Sequence of chain 1.A:
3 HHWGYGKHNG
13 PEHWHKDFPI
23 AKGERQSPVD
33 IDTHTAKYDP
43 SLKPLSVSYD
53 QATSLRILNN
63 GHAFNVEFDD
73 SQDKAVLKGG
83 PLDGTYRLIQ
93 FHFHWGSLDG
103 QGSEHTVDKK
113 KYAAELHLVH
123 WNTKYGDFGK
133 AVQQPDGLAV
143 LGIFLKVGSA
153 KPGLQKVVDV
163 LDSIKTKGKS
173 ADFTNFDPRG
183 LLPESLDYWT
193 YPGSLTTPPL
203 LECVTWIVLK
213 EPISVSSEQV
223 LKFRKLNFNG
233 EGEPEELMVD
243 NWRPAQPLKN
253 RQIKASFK

Binding-site contacts:
Ligand atom N1 contacts residue ZN1 of chain 1.B at 2.1 Å.
Ligand atom O4 contacts residue THR199 of chain 1.A at 3.6 Å.
Ligand atom O3 contacts residue GLN92 of chain 1.A at 3.3 Å (h-bond).
Ligand atom S2 contacts residue ZN1 of chain 1.B at 3.1 Å.
Ligand atom O6 contacts residue VAL134 of chain 1.A at 3.9 Å.
Ligand atom S1 contacts residue LEU197 of chain 1.A at 3.9 Å.
Ligand atom O10 contacts residue VAL121 of chain 1.A at 3.9 Å.
Ligand atom O2 contacts residue HIS64 of chain 1.A at 3.8 Å.
Ligand atom N1 contacts residue HIS94 of chain 1.A at 3.5 Å (h-bond).
Ligand atom O7 contacts residue PRO201 of chain 1.A at 3.3 Å.
Ligand atom O10 contacts residue TRP208 of chain 1.A at 3.9 Å.
Ligand atom O9 contacts residue THR198 of chain 1.A at 2.9 Å (h-bond).
Ligand atom C8 contacts residue ASN62 of chain 1.A at 3.4 Å.
Ligand atom O4 contacts residue LEU197 of chain 1.A at 3.8 Å.
Ligand atom O1 contacts residue GLN92 of chain 1.A at 3.1 Å (h-bond).
Ligand atom C9 contacts residue HIS94 of chain 1.A at 3.4 Å.
Ligand atom O5 contacts residue PHE130 of chain 1.A at 3.8 Å.
Ligand atom O10 contacts residue VAL142 of chain 1.A at 3.9 Å.
Ligand atom N1 contacts residue HIS96 of chain 1.A at 3.3 Å (h-bond).
Ligand atom S2 contacts residue THR198 of chain 1.A at 3.8 Å.
Ligand atom O8 contacts residue HIS94 of chain 1.A at 3.4 Å.
Ligand atom C3 contacts residue THR199 of chain 1.A at 3.2 Å.
Ligand atom C4 contacts residue THR199 of chain 1.A at 3.5 Å.
Ligand atom O10 contacts residue ZN1 of chain 1.B at 3.1 Å.
Ligand atom C1 contacts residue HIS94 of chain 1.A at 3.9 Å.
Ligand atom C2 contacts residue GLN92 of chain 1.A at 3.7 Å.
Ligand atom N1 contacts residue THR198 of chain 1.A at 2.5 Å (h-bond).
Ligand atom S2 contacts residue HIS94 of chain 1.A at 3.8 Å.
Ligand atom O2 contacts residue THR199 of chain 1.A at 3.8 Å.
Ligand atom C6 contacts residue GLN92 of chain 1.A at 3.4 Å.
Ligand atom N1 contacts residue HIS119 of chain 1.A at 3.5 Å (h-bond).
Ligand atom O10 contacts residue HIS94 of chain 1.A at 3.3 Å.
Ligand atom O1 contacts residue HIS94 of chain 1.A at 3.2 Å.
Ligand atom C7 contacts residue HIS94 of chain 1.A at 3.9 Å.
Ligand atom O6 contacts residue LEU197 of chain 1.A at 3.5 Å.
Ligand atom O8 contacts residue ZN1 of chain 1.B at 3.6 Å.
Ligand atom O10 contacts residue HIS119 of chain 1.A at 3.7 Å.
Ligand atom C8 contacts residue ASN67 of chain 1.A at 3.1 Å.
Ligand atom O6 contacts residue PHE130 of chain 1.A at 3.2 Å.
Ligand atom O9 contacts residue LEU197 of chain 1.A at 3.2 Å.

A small-molecule ligand and the protein it binds are described below.
Small molecule (SMILES): CC1(C)O[C@H]2[C@@H]3OS(=O)(=O)O[C@@H]3CO[C@@]2(COS(N)(=O)=O)O1